Sequence of chain 1.A:
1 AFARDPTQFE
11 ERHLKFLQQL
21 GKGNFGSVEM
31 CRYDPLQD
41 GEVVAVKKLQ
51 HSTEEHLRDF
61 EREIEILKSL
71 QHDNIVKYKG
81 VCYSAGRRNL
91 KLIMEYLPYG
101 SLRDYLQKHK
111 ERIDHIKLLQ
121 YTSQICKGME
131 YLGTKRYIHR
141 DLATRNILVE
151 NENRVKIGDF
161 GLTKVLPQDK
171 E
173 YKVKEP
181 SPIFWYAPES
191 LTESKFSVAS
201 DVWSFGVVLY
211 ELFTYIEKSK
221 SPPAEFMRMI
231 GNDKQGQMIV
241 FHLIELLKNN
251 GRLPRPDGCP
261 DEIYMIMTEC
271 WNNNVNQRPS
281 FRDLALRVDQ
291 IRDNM

This protein binds this small molecule.
Small molecule (SMILES): CCS(=O)(=O)N1CC(CC#N)(n2cc(-c3nc(Nc4cc(F)c(C5=CCN(C)CC5)c(F)c4)nc4[nH]ccc34)cn2)C1

Binding-site contacts:
Ligand atom O42 contacts residue GLY21 of chain 1.A at 3.2 Å.
Ligand atom C13 contacts residue LEU148 of chain 1.A at 3.5 Å (hydrophobic).
Ligand atom C40 contacts residue GLY26 of chain 1.A at 3.7 Å.
Ligand atom C07 contacts residue ARG145 of chain 1.A at 3.4 Å.
Ligand atom O42 contacts residue SER27 of chain 1.A at 3.5 Å.
Ligand atom O42 contacts residue LYS22 of chain 1.A at 3.2 Å (salt-bridge).
Ligand atom F24 contacts residue PRO98 of chain 1.A at 3.1 Å.
Ligand atom N18 contacts residue LEU97 of chain 1.A at 3.2 Å (h-bond).
Ligand atom C16 contacts residue MET94 of chain 1.A at 3.6 Å (hydrophobic).
Ligand atom N15 contacts residue GLU95 of chain 1.A at 2.8 Å (salt-bridge).
Ligand atom C14 contacts residue ALA45 of chain 1.A at 3.6 Å (hydrophobic).
Ligand atom N08 contacts residue GLY158 of chain 1.A at 3.4 Å.
Ligand atom N20 contacts residue TYR96 of chain 1.A at 3.5 Å.
Ligand atom C22 contacts residue TYR96 of chain 1.A at 3.4 Å (hydrophobic).
Ligand atom O01 contacts residue LYS47 of chain 1.A at 3.6 Å.
Ligand atom C14 contacts residue LEU148 of chain 1.A at 3.6 Å (hydrophobic).
Ligand atom C06 contacts residue ARG145 of chain 1.A at 3.4 Å.
Ligand atom C07 contacts residue ASN146 of chain 1.A at 3.7 Å.
Ligand atom O42 contacts residue GLY26 of chain 1.A at 3.6 Å.
Ligand atom C16 contacts residue ALA45 of chain 1.A at 3.7 Å (hydrophobic).
Ligand atom C21 contacts residue LEU97 of chain 1.A at 3.4 Å (hydrophobic).
Ligand atom C17 contacts residue LEU148 of chain 1.A at 3.6 Å (hydrophobic).
Ligand atom C17 contacts residue MET94 of chain 1.A at 3.7 Å (hydrophobic).
Ligand atom C23 contacts residue GLY100 of chain 1.A at 3.7 Å.
Ligand atom C23 contacts residue TYR96 of chain 1.A at 3.6 Å (hydrophobic).
Ligand atom N15 contacts residue ALA45 of chain 1.A at 3.3 Å.
Ligand atom C35 contacts residue GLY100 of chain 1.A at 3.6 Å.
Ligand atom F24 contacts residue TYR96 of chain 1.A at 3.3 Å.
Ligand atom C06 contacts residue ASN146 of chain 1.A at 3.6 Å.
Ligand atom C41 contacts residue GLY23 of chain 1.A at 3.6 Å.
Ligand atom C16 contacts residue GLU95 of chain 1.A at 3.6 Å.
Ligand atom C22 contacts residue GLY100 of chain 1.A at 3.5 Å.
Ligand atom O42 contacts residue VAL28 of chain 1.A at 3.7 Å.
Ligand atom C39 contacts residue ASP159 of chain 1.A at 3.4 Å.
Ligand atom O01 contacts residue VAL28 of chain 1.A at 3.5 Å.
Ligand atom N20 contacts residue LEU97 of chain 1.A at 2.8 Å (h-bond).
Ligand atom C22 contacts residue LEU97 of chain 1.A at 3.1 Å (hydrophobic).
Ligand atom F34 contacts residue LEU20 of chain 1.A at 3.2 Å.
Ligand atom C33 contacts residue GLY100 of chain 1.A at 3.7 Å.
Ligand atom C21 contacts residue GLY100 of chain 1.A at 3.5 Å.